Sequence of chain 1.A:
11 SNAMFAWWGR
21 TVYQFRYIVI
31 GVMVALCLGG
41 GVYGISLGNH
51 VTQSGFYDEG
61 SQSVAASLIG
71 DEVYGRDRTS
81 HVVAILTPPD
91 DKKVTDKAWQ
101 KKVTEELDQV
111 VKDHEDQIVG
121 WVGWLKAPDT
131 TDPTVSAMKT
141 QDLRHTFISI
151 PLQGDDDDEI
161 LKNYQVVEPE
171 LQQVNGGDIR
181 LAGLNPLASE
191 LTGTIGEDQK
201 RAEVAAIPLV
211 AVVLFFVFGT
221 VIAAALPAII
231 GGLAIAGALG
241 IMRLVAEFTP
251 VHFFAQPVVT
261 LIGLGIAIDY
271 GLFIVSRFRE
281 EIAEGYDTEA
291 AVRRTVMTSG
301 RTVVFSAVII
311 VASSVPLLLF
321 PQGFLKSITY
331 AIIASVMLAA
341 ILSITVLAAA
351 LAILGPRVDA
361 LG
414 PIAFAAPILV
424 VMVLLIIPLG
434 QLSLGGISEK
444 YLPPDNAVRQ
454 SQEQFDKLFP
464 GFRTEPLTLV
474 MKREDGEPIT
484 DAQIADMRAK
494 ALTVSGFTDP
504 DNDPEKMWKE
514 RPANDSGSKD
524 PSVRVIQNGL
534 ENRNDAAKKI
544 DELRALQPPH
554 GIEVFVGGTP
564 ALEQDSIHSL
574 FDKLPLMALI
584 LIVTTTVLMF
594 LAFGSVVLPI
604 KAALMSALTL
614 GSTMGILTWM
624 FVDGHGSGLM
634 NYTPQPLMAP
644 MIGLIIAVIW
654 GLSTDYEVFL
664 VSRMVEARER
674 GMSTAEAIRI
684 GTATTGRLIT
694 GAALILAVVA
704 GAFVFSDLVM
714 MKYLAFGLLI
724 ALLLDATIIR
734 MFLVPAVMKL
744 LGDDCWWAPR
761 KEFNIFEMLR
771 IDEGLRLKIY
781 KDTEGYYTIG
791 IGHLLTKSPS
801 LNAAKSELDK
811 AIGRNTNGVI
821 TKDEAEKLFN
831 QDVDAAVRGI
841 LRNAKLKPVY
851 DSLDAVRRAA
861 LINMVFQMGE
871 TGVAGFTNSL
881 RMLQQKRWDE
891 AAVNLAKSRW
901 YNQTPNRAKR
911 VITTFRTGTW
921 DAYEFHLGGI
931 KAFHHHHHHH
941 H

The small molecule below binds the protein below.
Small molecule (SMILES): CCCCCCCCCCCCOC[C@H]1O[C@H](O[C@H]2O[C@H](CO)[C@@H](O)[C@H](O)[C@H]2O)[C@H](O)[C@@H](O)[C@@H]1O

Binding-site contacts:
Ligand atom CBC contacts residue SER80 of chain 1.A at 3.6 Å.
Ligand atom OAU contacts residue GLY123 of chain 1.A at 4.3 Å.
Ligand atom CBF contacts residue ARG466 of chain 1.A at 3.5 Å.
Ligand atom CAZ contacts residue PHE147 of chain 1.A at 4.2 Å (hydrophobic).
Ligand atom CAZ contacts residue THR79 of chain 1.A at 3.7 Å.
Ligand atom CBH contacts residue ARG466 of chain 1.A at 3.2 Å.
Ligand atom CBE contacts residue SER80 of chain 1.A at 4.2 Å.
Ligand atom CBG contacts residue GLN455 of chain 1.A at 4.0 Å.
Ligand atom CBF contacts residue SER80 of chain 1.A at 4.3 Å.
Ligand atom O5 contacts residue VAL122 of chain 1.A at 4.1 Å.
Ligand atom CBB contacts residue PHE465 of chain 1.A at 4.2 Å (hydrophobic).
Ligand atom CBE contacts residue PHE458 of chain 1.A at 4.2 Å (hydrophobic).
Ligand atom CBI contacts residue ARG466 of chain 1.A at 3.0 Å.
Ligand atom CBC contacts residue PHE458 of chain 1.A at 4.3 Å (hydrophobic).
Ligand atom CAP contacts residue VAL122 of chain 1.A at 4.4 Å (hydrophobic).
Ligand atom CBG contacts residue ARG466 of chain 1.A at 2.5 Å.
Ligand atom CBA contacts residue THR79 of chain 1.A at 3.8 Å.
Ligand atom CBH contacts residue GLY183 of chain 1.A at 4.0 Å.
Ligand atom CBC contacts residue PHE465 of chain 1.A at 3.9 Å (hydrophobic).
Ligand atom CBF contacts residue GLY183 of chain 1.A at 3.7 Å.
Ligand atom CBB contacts residue PHE458 of chain 1.A at 4.1 Å (hydrophobic).
Ligand atom CBE contacts residue ARG466 of chain 1.A at 3.0 Å.
Ligand atom CBI contacts residue LEU184 of chain 1.A at 4.0 Å (hydrophobic).
Ligand atom CBA contacts residue PHE465 of chain 1.A at 4.1 Å (hydrophobic).
Ligand atom O4 contacts residue VAL135 of chain 1.A at 4.1 Å.
Ligand atom CBB contacts residue SER80 of chain 1.A at 4.4 Å.
Ligand atom CBD contacts residue PHE458 of chain 1.A at 3.8 Å (hydrophobic).
Ligand atom CBH contacts residue LEU187 of chain 1.A at 3.9 Å (hydrophobic).
Ligand atom CBB contacts residue VAL83 of chain 1.A at 3.7 Å (hydrophobic).
Ligand atom O4 contacts residue THR134 of chain 1.A at 4.3 Å.
Ligand atom CBD contacts residue VAL83 of chain 1.A at 4.0 Å (hydrophobic).
Ligand atom CBB contacts residue THR79 of chain 1.A at 3.8 Å.
Ligand atom CBF contacts residue GLN455 of chain 1.A at 3.7 Å.
Ligand atom CAY contacts residue THR79 of chain 1.A at 4.1 Å.
Ligand atom CBI contacts residue LEU187 of chain 1.A at 4.1 Å (hydrophobic).
Ligand atom CAZ contacts residue SER149 of chain 1.A at 4.3 Å.
Ligand atom CBH contacts residue LEU184 of chain 1.A at 4.1 Å (hydrophobic).
Ligand atom CBH contacts residue GLN455 of chain 1.A at 3.5 Å.
Ligand atom CBE contacts residue GLN455 of chain 1.A at 4.2 Å.
Ligand atom CBD contacts residue SER80 of chain 1.A at 4.0 Å.